Binding-site contacts:
Ligand atom O5 contacts residue ASN392 of chain 1.P at 2.4 Å (h-bond).
Ligand atom O7 contacts residue ASN392 of chain 1.P at 3.9 Å.
Ligand atom C2 contacts residue THR394 of chain 1.P at 4.4 Å.
Ligand atom C2 contacts residue ASN392 of chain 1.P at 2.5 Å.
Ligand atom C7 contacts residue ASN392 of chain 1.P at 3.6 Å.
Ligand atom O5 contacts residue THR394 of chain 1.P at 4.0 Å.
Ligand atom C5 contacts residue THR394 of chain 1.P at 3.9 Å.
Ligand atom N2 contacts residue ASN392 of chain 1.P at 2.9 Å (h-bond).
Ligand atom C4 contacts residue ASN392 of chain 1.P at 4.3 Å.
Ligand atom C6 contacts residue THR394 of chain 1.P at 4.5 Å.
Ligand atom C5 contacts residue ASN392 of chain 1.P at 3.6 Å.
Ligand atom O6 contacts residue ASN392 of chain 1.P at 4.3 Å.
Ligand atom C1 contacts residue ASN392 of chain 1.P at 1.4 Å.
Ligand atom C3 contacts residue ASN392 of chain 1.P at 3.8 Å.
Ligand atom C1 contacts residue THR394 of chain 1.P at 3.5 Å.
Ligand atom C3 contacts residue THR394 of chain 1.P at 4.4 Å.
Ligand atom O6 contacts residue LYS395 of chain 1.P at 4.2 Å.

Sequence of chain 1.P:
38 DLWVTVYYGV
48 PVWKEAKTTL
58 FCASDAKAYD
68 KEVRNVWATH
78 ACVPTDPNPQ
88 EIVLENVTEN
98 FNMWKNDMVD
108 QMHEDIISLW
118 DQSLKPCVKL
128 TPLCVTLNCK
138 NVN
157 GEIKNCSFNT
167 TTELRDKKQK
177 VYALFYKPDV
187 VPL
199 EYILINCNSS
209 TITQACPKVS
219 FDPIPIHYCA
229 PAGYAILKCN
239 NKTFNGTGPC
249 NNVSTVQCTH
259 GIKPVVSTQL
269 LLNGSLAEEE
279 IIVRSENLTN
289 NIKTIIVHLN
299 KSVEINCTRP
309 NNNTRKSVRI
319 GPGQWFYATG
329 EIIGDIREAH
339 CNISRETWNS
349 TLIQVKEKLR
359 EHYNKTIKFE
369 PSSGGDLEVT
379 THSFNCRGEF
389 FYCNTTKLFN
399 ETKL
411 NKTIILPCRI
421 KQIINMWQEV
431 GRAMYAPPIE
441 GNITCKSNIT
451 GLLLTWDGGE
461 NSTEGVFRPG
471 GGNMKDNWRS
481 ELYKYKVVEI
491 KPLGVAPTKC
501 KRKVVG

This small molecule binds to this protein.
Small molecule (SMILES): CC(=O)N[C@H]1[C@H](O[C@H]2[C@H](O)[C@@H](NC(C)=O)CO[C@@H]2CO)O[C@H](CO)[C@@H](O)[C@@H]1O